This small molecule binds to this protein.
Small molecule (SMILES): CC(=O)N[C@@H]1[C@@H](O)[C@H](O)[C@@H](CO)O[C@H]1O

Sequence of chain 1.A:
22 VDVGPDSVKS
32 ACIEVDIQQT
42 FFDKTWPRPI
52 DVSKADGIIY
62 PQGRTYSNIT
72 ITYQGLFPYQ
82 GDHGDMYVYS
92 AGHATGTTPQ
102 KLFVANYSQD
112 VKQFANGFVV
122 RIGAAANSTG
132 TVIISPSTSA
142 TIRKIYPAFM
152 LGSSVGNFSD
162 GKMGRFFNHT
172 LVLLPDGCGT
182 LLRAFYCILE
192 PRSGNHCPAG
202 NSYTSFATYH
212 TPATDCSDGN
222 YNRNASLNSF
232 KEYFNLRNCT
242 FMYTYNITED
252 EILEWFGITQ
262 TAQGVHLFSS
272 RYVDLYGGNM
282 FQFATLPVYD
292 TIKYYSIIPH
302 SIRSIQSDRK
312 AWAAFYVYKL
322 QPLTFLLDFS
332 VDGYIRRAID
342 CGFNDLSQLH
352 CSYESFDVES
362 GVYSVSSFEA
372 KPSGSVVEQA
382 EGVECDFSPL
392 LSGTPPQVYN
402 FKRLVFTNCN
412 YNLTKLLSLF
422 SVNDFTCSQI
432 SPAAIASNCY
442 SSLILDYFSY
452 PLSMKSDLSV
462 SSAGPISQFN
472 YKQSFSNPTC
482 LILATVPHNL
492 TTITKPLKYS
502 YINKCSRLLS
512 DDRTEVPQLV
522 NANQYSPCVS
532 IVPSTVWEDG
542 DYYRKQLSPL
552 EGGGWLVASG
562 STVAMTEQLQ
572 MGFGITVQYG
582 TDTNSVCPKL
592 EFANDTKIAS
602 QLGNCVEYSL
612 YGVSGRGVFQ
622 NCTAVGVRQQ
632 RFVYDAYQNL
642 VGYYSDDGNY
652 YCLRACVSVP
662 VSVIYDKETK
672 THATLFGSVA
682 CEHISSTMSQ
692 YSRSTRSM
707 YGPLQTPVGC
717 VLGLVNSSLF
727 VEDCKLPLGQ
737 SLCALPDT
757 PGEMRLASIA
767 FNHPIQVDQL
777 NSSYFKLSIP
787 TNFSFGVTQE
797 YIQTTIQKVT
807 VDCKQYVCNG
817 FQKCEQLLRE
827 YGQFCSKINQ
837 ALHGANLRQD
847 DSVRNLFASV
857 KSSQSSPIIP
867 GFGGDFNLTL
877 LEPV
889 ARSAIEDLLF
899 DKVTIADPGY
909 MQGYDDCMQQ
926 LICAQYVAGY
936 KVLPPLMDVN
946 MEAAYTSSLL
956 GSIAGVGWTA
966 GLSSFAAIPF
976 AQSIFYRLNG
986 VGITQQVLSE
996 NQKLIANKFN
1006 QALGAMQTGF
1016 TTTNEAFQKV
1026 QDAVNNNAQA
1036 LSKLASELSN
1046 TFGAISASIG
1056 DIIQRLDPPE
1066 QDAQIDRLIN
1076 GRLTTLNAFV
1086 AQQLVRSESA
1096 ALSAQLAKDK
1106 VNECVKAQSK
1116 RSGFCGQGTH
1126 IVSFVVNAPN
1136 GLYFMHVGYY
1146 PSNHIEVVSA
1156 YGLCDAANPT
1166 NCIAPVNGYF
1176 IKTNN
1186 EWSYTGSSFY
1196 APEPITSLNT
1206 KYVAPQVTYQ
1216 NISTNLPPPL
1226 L

Binding-site contacts:
Ligand atom O4 contacts residue ASN650 of chain 1.A at 4.5 Å.
Ligand atom O6 contacts residue THR624 of chain 1.A at 3.8 Å.
Ligand atom C7 contacts residue ASN622 of chain 1.A at 3.2 Å.
Ligand atom C1 contacts residue CYS623 of chain 1.A at 4.4 Å (hydrophobic).
Ligand atom O5 contacts residue ASN622 of chain 1.A at 2.4 Å (h-bond).
Ligand atom C6 contacts residue CYS623 of chain 1.A at 3.8 Å (hydrophobic).
Ligand atom C5 contacts residue CYS623 of chain 1.A at 4.2 Å (hydrophobic).
Ligand atom O6 contacts residue CYS623 of chain 1.A at 3.0 Å (h-bond).
Ligand atom C3 contacts residue ASN650 of chain 1.A at 4.1 Å.
Ligand atom C8 contacts residue ASN622 of chain 1.A at 4.4 Å.
Ligand atom O7 contacts residue ASN622 of chain 1.A at 3.1 Å (h-bond).
Ligand atom C4 contacts residue ASN650 of chain 1.A at 4.5 Å.
Ligand atom C5 contacts residue ASN622 of chain 1.A at 3.7 Å.
Ligand atom C3 contacts residue ASN622 of chain 1.A at 3.8 Å.
Ligand atom C2 contacts residue ASN622 of chain 1.A at 2.5 Å.
Ligand atom C5 contacts residue ASN650 of chain 1.A at 4.1 Å.
Ligand atom N2 contacts residue ASN622 of chain 1.A at 2.9 Å (h-bond).
Ligand atom C1 contacts residue ASN622 of chain 1.A at 1.4 Å.
Ligand atom O5 contacts residue CYS623 of chain 1.A at 3.5 Å (h-bond).
Ligand atom C1 contacts residue ASN650 of chain 1.A at 4.3 Å.
Ligand atom C4 contacts residue ASN622 of chain 1.A at 4.2 Å.